Binding-site contacts:
Ligand atom C7 contacts residue GLY339 of chain 1.C at 4.2 Å.
Ligand atom C1 contacts residue ASN343 of chain 1.C at 1.4 Å.
Ligand atom C7 contacts residue ASN343 of chain 1.C at 3.2 Å.
Ligand atom C3 contacts residue ASN343 of chain 1.C at 3.7 Å.
Ligand atom C8 contacts residue PHE342 of chain 1.C at 4.3 Å (hydrophobic).
Ligand atom O5 contacts residue ASN343 of chain 1.C at 2.2 Å (h-bond).
Ligand atom C8 contacts residue ASN343 of chain 1.C at 4.1 Å.
Ligand atom C8 contacts residue GLY339 of chain 1.C at 4.3 Å.
Ligand atom C4 contacts residue ASN343 of chain 1.C at 4.1 Å.
Ligand atom C5 contacts residue ASN343 of chain 1.C at 3.6 Å.
Ligand atom C2 contacts residue ASN343 of chain 1.C at 2.4 Å.
Ligand atom O7 contacts residue ASN343 of chain 1.C at 3.2 Å (h-bond).
Ligand atom N2 contacts residue ASN343 of chain 1.C at 2.9 Å (h-bond).
Ligand atom O7 contacts residue GLY339 of chain 1.C at 3.5 Å.

A protein and the small-molecule ligand that binds it are described below.
Small molecule (SMILES): CC(=O)N[C@H]1[C@H](O[C@H]2[C@H](O)[C@@H](NC(C)=O)CO[C@@H]2CO[C@@H]2O[C@@H](C)[C@@H](O)[C@@H](O)[C@@H]2O)O[C@H](CO)[C@@H](O)[C@@H]1O

Sequence of chain 1.C:
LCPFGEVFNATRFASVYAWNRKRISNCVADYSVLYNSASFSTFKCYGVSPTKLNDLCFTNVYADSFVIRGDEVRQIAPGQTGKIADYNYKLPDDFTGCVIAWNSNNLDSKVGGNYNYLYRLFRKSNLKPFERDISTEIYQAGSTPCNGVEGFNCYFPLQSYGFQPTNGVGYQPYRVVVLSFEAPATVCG